Sequence of chain 4.A:
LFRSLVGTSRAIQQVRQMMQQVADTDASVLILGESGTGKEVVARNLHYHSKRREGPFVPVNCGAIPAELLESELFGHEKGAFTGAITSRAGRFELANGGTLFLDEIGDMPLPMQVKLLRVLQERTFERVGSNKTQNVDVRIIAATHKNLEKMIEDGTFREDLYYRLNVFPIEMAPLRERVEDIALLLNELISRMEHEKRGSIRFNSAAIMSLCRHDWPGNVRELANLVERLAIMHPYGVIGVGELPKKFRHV

Binding-site contacts:
Ligand atom N1 contacts residue VAL13 of chain 4.A at 3.0 Å (h-bond).
Ligand atom O3A contacts residue ARG229 of chain 4.A at 2.9 Å (salt-bridge).
Ligand atom PB contacts residue ARG229 of chain 4.A at 3.5 Å.
Ligand atom O2B contacts residue GLU47 of chain 4.A at 2.9 Å (salt-bridge).
Ligand atom N1 contacts residue SER11 of chain 4.A at 3.7 Å.
Ligand atom C6 contacts residue LEU193 of chain 4.A at 3.5 Å (hydrophobic).
Ligand atom N9 contacts residue VAL228 of chain 4.A at 3.5 Å.
Ligand atom O3G contacts residue ARG229 of chain 4.A at 3.5 Å (salt-bridge).
Ligand atom S1G contacts residue ASP111 of chain 4.A at 3.1 Å (salt-bridge).
Ligand atom O2A contacts residue GLU47 of chain 4.A at 3.4 Å.
Ligand atom O2' contacts residue ARG200 of chain 4.A at 2.5 Å (salt-bridge).
Ligand atom PG contacts residue LYS46 of chain 4.A at 3.5 Å.
Ligand atom O2B contacts residue LYS46 of chain 4.A at 3.5 Å (salt-bridge).
Ligand atom N1 contacts residue LEU193 of chain 4.A at 3.6 Å.
Ligand atom O2G contacts residue SER42 of chain 4.A at 3.4 Å.
Ligand atom O1A contacts residue VAL48 of chain 4.A at 3.2 Å.
Ligand atom C8 contacts residue VAL228 of chain 4.A at 3.4 Å (hydrophobic).
Ligand atom O3A contacts residue GLY43 of chain 4.A at 3.2 Å.
Ligand atom O2G contacts residue LYS46 of chain 4.A at 3.2 Å (salt-bridge).
Ligand atom O1B contacts residue GLY45 of chain 4.A at 3.0 Å (h-bond).
Ligand atom C1' contacts residue ARG200 of chain 4.A at 3.6 Å.
Ligand atom S1G contacts residue LYS46 of chain 4.A at 3.6 Å.
Ligand atom O3B contacts residue LYS46 of chain 4.A at 3.5 Å (salt-bridge).
Ligand atom O1A contacts residue GLY45 of chain 4.A at 2.9 Å.
Ligand atom N6 contacts residue LEU12 of chain 4.A at 3.2 Å.
Ligand atom O1B contacts residue THR44 of chain 4.A at 3.0 Å (h-bond).
Ligand atom C2' contacts residue ARG200 of chain 4.A at 3.6 Å.
Ligand atom O3B contacts residue ARG229 of chain 4.A at 2.9 Å (salt-bridge).
Ligand atom O4' contacts residue VAL228 of chain 4.A at 3.2 Å.
Ligand atom O3B contacts residue GLY43 of chain 4.A at 2.9 Å (h-bond).
Ligand atom C6 contacts residue VAL13 of chain 4.A at 3.7 Å (hydrophobic).
Ligand atom C6 contacts residue LEU12 of chain 4.A at 3.4 Å (hydrophobic).
Ligand atom O1A contacts residue LYS46 of chain 4.A at 3.3 Å (salt-bridge).
Ligand atom PB contacts residue GLY43 of chain 4.A at 3.6 Å.
Ligand atom O1B contacts residue GLY43 of chain 4.A at 3.4 Å (h-bond).
Ligand atom C2' contacts residue VAL48 of chain 4.A at 3.5 Å (hydrophobic).
Ligand atom O1A contacts residue GLU47 of chain 4.A at 3.6 Å.
Ligand atom O1B contacts residue LYS46 of chain 4.A at 3.0 Å (salt-bridge).
Ligand atom N6 contacts residue VAL13 of chain 4.A at 3.2 Å (h-bond).
Ligand atom N3 contacts residue ARG200 of chain 4.A at 3.6 Å (salt-bridge).

A protein and the small-molecule ligand that binds it are described below.
Small molecule (SMILES): Nc1ncnc2c1ncn2[C@@H]1O[C@H](COP(=O)(O)OP(=O)(O)OP(O)(O)=S)[C@@H](O)[C@H]1O